The small molecule below binds the protein below.
Small molecule (SMILES): CCNC(=O)c1ccc(Nc2cc(-c3c(F)cccc3Cl)nc3c2C(=O)N=C3)nc1

Sequence of chain 1.C:
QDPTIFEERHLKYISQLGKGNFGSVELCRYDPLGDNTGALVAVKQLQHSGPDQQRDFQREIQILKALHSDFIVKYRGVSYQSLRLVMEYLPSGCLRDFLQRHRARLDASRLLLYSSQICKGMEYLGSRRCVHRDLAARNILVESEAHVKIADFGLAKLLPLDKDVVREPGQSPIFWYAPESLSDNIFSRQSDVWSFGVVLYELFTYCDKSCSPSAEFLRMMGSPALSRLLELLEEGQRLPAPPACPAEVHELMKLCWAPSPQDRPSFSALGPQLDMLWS

Binding-site contacts:
Ligand atom C28 contacts residue ASN145 of chain 1.C at 3.6 Å.
Ligand atom O21 contacts residue GLU94 of chain 1.C at 2.9 Å (salt-bridge).
Ligand atom N12 contacts residue LEU19 of chain 1.C at 3.9 Å.
Ligand atom C8 contacts residue LEU19 of chain 1.C at 3.8 Å (hydrophobic).
Ligand atom C11 contacts residue GLY99 of chain 1.C at 3.9 Å.
Ligand atom F25 contacts residue GLY20 of chain 1.C at 3.0 Å.
Ligand atom C13 contacts residue LEU147 of chain 1.C at 3.6 Å (hydrophobic).
Ligand atom C24 contacts residue GLY20 of chain 1.C at 3.8 Å.
Ligand atom C7 contacts residue LEU19 of chain 1.C at 3.7 Å (hydrophobic).
Ligand atom C9 contacts residue LEU19 of chain 1.C at 3.9 Å (hydrophobic).
Ligand atom C17 contacts residue LEU147 of chain 1.C at 3.8 Å (hydrophobic).
Ligand atom N19 contacts residue MET93 of chain 1.C at 3.9 Å.
Ligand atom C18 contacts residue MET93 of chain 1.C at 3.7 Å (hydrophobic).
Ligand atom C8 contacts residue GLY99 of chain 1.C at 3.9 Å.
Ligand atom N19 contacts residue GLU94 of chain 1.C at 3.2 Å (salt-bridge).
Ligand atom C20 contacts residue LEU147 of chain 1.C at 3.7 Å (hydrophobic).
Ligand atom F25 contacts residue LEU19 of chain 1.C at 3.6 Å.
Ligand atom C7 contacts residue GLY99 of chain 1.C at 3.6 Å.
Ligand atom C6 contacts residue GLY99 of chain 1.C at 3.6 Å.
Ligand atom N19 contacts residue ALA44 of chain 1.C at 3.3 Å.
Ligand atom C14 contacts residue LEU147 of chain 1.C at 3.6 Å (hydrophobic).
Ligand atom C11 contacts residue LEU19 of chain 1.C at 3.8 Å (hydrophobic).
Ligand atom C22 contacts residue LEU147 of chain 1.C at 3.5 Å (hydrophobic).
Ligand atom N10 contacts residue LEU19 of chain 1.C at 3.8 Å.
Ligand atom N12 contacts residue LEU147 of chain 1.C at 3.9 Å.
Ligand atom C6 contacts residue LEU19 of chain 1.C at 3.9 Å (hydrophobic).
Ligand atom C20 contacts residue ALA44 of chain 1.C at 3.3 Å (hydrophobic).
Ligand atom CL30 contacts residue LEU147 of chain 1.C at 3.7 Å.
Ligand atom C8 contacts residue TYR95 of chain 1.C at 3.6 Å (hydrophobic).
Ligand atom C7 contacts residue LEU96 of chain 1.C at 3.8 Å (hydrophobic).
Ligand atom O21 contacts residue LEU96 of chain 1.C at 3.2 Å (h-bond).
Ligand atom N19 contacts residue VAL75 of chain 1.C at 3.7 Å.
Ligand atom F25 contacts residue VAL27 of chain 1.C at 3.2 Å.
Ligand atom O21 contacts residue TYR95 of chain 1.C at 3.5 Å.
Ligand atom CL30 contacts residue ALA157 of chain 1.C at 3.5 Å.
Ligand atom O21 contacts residue ALA44 of chain 1.C at 3.3 Å.
Ligand atom C26 contacts residue GLY20 of chain 1.C at 3.7 Å.
Ligand atom C20 contacts residue GLU94 of chain 1.C at 3.4 Å.
Ligand atom C7 contacts residue PRO97 of chain 1.C at 3.9 Å (hydrophobic).
Ligand atom C8 contacts residue LEU96 of chain 1.C at 3.1 Å (hydrophobic).